Binding-site contacts:
Ligand atom C13 contacts residue GLY76 of chain 1.A at 4.0 Å.
Ligand atom C6 contacts residue TYR72 of chain 1.A at 3.8 Å (hydrophobic).
Ligand atom C16 contacts residue ASP55 of chain 1.A at 3.9 Å.
Ligand atom C5 contacts residue TYR72 of chain 1.A at 3.5 Å (hydrophobic).
Ligand atom C12 contacts residue LYS6 of chain 1.A at 3.8 Å.
Ligand atom C18 contacts residue ASP55 of chain 1.A at 4.1 Å.
Ligand atom C13 contacts residue TYR72 of chain 1.A at 3.9 Å (hydrophobic).
Ligand atom N2 contacts residue ASP55 of chain 1.A at 3.0 Å (salt-bridge).
Ligand atom C7 contacts residue GLU38 of chain 1.A at 3.9 Å.
Ligand atom C4 contacts residue TYR72 of chain 1.A at 3.7 Å (hydrophobic).
Ligand atom C17 contacts residue ASP55 of chain 1.A at 3.8 Å.
Ligand atom N contacts residue THR75 of chain 1.A at 3.9 Å.
Ligand atom C11 contacts residue LYS6 of chain 1.A at 3.9 Å.
Ligand atom C12 contacts residue VAL8 of chain 1.A at 3.6 Å (hydrophobic).
Ligand atom C9 contacts residue ASP55 of chain 1.A at 3.8 Å.
Ligand atom C12 contacts residue LEU57 of chain 1.A at 3.8 Å (hydrophobic).
Ligand atom C12 contacts residue LEU7 of chain 1.A at 3.7 Å (hydrophobic).
Ligand atom C5 contacts residue MET68 of chain 1.A at 3.4 Å (hydrophobic).
Ligand atom O contacts residue THR75 of chain 1.A at 2.6 Å (h-bond).
Ligand atom C4 contacts residue GLN71 of chain 1.A at 3.7 Å.
Ligand atom C14 contacts residue THR75 of chain 1.A at 3.7 Å.
Ligand atom C6 contacts residue GLU38 of chain 1.A at 3.4 Å.
Ligand atom C17 contacts residue SER40 of chain 1.A at 3.4 Å.
Ligand atom C11 contacts residue ASP55 of chain 1.A at 3.4 Å.
Ligand atom N1 contacts residue ASP55 of chain 1.A at 2.8 Å (salt-bridge).
Ligand atom C13 contacts residue VAL8 of chain 1.A at 3.7 Å (hydrophobic).
Ligand atom C4 contacts residue MET68 of chain 1.A at 4.1 Å (hydrophobic).
Ligand atom C19 contacts residue ASP55 of chain 1.A at 3.5 Å.
Ligand atom C18 contacts residue SER40 of chain 1.A at 3.7 Å.
Ligand atom C6 contacts residue MET68 of chain 1.A at 3.9 Å (hydrophobic).
Ligand atom C13 contacts residue THR75 of chain 1.A at 4.1 Å.
Ligand atom C6 contacts residue LEU57 of chain 1.A at 3.8 Å (hydrophobic).
Ligand atom C5 contacts residue GLN71 of chain 1.A at 4.0 Å.
Ligand atom C10 contacts residue LEU57 of chain 1.A at 4.1 Å (hydrophobic).
Ligand atom C11 contacts residue LEU7 of chain 1.A at 3.8 Å (hydrophobic).
Ligand atom C3 contacts residue THR75 of chain 1.A at 4.0 Å.
Ligand atom C11 contacts residue LEU57 of chain 1.A at 3.7 Å (hydrophobic).
Ligand atom C7 contacts residue LEU57 of chain 1.A at 3.8 Å (hydrophobic).
Ligand atom C contacts residue THR75 of chain 1.A at 3.4 Å.
Ligand atom C10 contacts residue ASP55 of chain 1.A at 3.8 Å.

This protein binds this small molecule.
Small molecule (SMILES): O=C1N[C@H](c2c([C@H]3CCCN3)[nH]c3ccccc23)c2ccccc21

Sequence of chain 1.A:
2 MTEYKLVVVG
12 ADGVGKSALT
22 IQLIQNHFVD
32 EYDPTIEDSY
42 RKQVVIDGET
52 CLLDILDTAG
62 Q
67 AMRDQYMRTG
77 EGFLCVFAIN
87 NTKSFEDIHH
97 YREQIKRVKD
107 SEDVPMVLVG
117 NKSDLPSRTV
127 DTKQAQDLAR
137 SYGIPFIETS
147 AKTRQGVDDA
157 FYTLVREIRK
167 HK